This small molecule binds to this protein.
Small molecule (SMILES): Cc1nc2ccccc2n1S(=O)(=O)c1ccc(F)cc1

Sequence of chain 1.A:
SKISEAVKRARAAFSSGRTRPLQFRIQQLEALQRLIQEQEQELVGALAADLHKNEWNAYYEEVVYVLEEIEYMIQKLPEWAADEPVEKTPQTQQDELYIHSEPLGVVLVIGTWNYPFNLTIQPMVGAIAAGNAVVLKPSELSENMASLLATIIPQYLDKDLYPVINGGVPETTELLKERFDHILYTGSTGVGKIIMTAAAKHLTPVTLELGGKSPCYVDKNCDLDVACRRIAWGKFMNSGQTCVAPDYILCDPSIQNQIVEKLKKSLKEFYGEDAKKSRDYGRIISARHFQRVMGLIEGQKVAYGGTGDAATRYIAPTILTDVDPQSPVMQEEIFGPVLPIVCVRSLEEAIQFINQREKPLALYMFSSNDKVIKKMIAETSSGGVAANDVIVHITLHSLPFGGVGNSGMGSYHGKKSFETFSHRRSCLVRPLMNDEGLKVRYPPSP

Binding-site contacts:
Ligand atom N7 contacts residue ASN135 of chain 1.A at 3.6 Å.
Ligand atom C6 contacts residue CYS260 of chain 1.A at 3.4 Å (hydrophobic).
Ligand atom C2 contacts residue ILE411 of chain 1.A at 3.4 Å (hydrophobic).
Ligand atom C1 contacts residue ILE411 of chain 1.A at 3.5 Å (hydrophobic).
Ligand atom C17 contacts residue ILE408 of chain 1.A at 3.6 Å (hydrophobic).
Ligand atom C13 contacts residue ILE411 of chain 1.A at 3.7 Å (hydrophobic).
Ligand atom C16 contacts residue GLU78 of chain 1.A at 3.5 Å.
Ligand atom C1 contacts residue LEU136 of chain 1.A at 3.8 Å (hydrophobic).
Ligand atom C16 contacts residue TYR132 of chain 1.A at 3.7 Å (hydrophobic).
Ligand atom C19 contacts residue GLU78 of chain 1.A at 3.9 Å.
Ligand atom F20 contacts residue MET254 of chain 1.A at 3.3 Å.
Ligand atom C5 contacts residue LEU136 of chain 1.A at 3.8 Å (hydrophobic).
Ligand atom O11 contacts residue TYR132 of chain 1.A at 3.5 Å.
Ligand atom C6 contacts residue LEU136 of chain 1.A at 3.5 Å (hydrophobic).
Ligand atom F20 contacts residue ILE408 of chain 1.A at 3.3 Å.
Ligand atom O12 contacts residue TYR82 of chain 1.A at 3.4 Å.
Ligand atom C5 contacts residue CYS260 of chain 1.A at 3.7 Å (hydrophobic).
Ligand atom C8 contacts residue ASN135 of chain 1.A at 3.3 Å.
Ligand atom C13 contacts residue TYR82 of chain 1.A at 3.7 Å (hydrophobic).
Ligand atom N7 contacts residue ILE411 of chain 1.A at 3.6 Å.
Ligand atom C15 contacts residue GLU78 of chain 1.A at 3.2 Å.
Ligand atom C1 contacts residue PHE418 of chain 1.A at 3.4 Å (hydrophobic).
Ligand atom C4 contacts residue TYR132 of chain 1.A at 3.8 Å (hydrophobic).
Ligand atom C15 contacts residue TYR132 of chain 1.A at 3.5 Å (hydrophobic).
Ligand atom N7 contacts residue HIS430 of chain 1.A at 3.2 Å.
Ligand atom C13 contacts residue GLN139 of chain 1.A at 3.9 Å.
Ligand atom C14 contacts residue GLU78 of chain 1.A at 3.4 Å.
Ligand atom N9 contacts residue ASN135 of chain 1.A at 3.1 Å (h-bond).
Ligand atom O12 contacts residue GLU79 of chain 1.A at 3.8 Å.
Ligand atom C18 contacts residue TYR82 of chain 1.A at 3.6 Å (hydrophobic).
Ligand atom O12 contacts residue ASN135 of chain 1.A at 3.0 Å (h-bond).
Ligand atom O11 contacts residue GLU78 of chain 1.A at 3.6 Å (salt-bridge).
Ligand atom C2 contacts residue ASN135 of chain 1.A at 3.7 Å.
Ligand atom C19 contacts residue TYR82 of chain 1.A at 3.5 Å (hydrophobic).
Ligand atom C19 contacts residue THR412 of chain 1.A at 3.8 Å.
Ligand atom S10 contacts residue ASN135 of chain 1.A at 3.6 Å.
Ligand atom O11 contacts residue ASN135 of chain 1.A at 3.2 Å.
Ligand atom C3 contacts residue ILE411 of chain 1.A at 3.7 Å (hydrophobic).
Ligand atom C18 contacts residue THR412 of chain 1.A at 3.7 Å.
Ligand atom C3 contacts residue ASN135 of chain 1.A at 3.4 Å.